Binding-site contacts:
Ligand atom O7 contacts residue PHE445 of chain 1.C at 2.8 Å (h-bond).
Ligand atom C6 contacts residue HIS442 of chain 1.C at 3.5 Å.
Ligand atom C7 contacts residue PHE445 of chain 1.C at 3.9 Å (hydrophobic).
Ligand atom C5 contacts residue ASN271 of chain 1.C at 3.4 Å.
Ligand atom C8 contacts residue LEU228 of chain 1.C at 3.6 Å (hydrophobic).
Ligand atom O7 contacts residue LEU228 of chain 1.C at 3.6 Å.
Ligand atom N2 contacts residue ASN271 of chain 1.C at 3.0 Å (h-bond).
Ligand atom N2 contacts residue ASP230 of chain 1.C at 2.8 Å (salt-bridge).
Ligand atom C1 contacts residue HIS442 of chain 1.C at 3.9 Å.
Ligand atom C7 contacts residue LYS204 of chain 1.C at 3.2 Å.
Ligand atom C8 contacts residue SER232 of chain 1.C at 3.5 Å.
Ligand atom O6 contacts residue SER443 of chain 1.C at 3.9 Å.
Ligand atom C8 contacts residue LYS204 of chain 1.C at 3.4 Å.
Ligand atom C1 contacts residue ASN271 of chain 1.C at 1.3 Å.
Ligand atom C6 contacts residue SER443 of chain 1.C at 3.8 Å.
Ligand atom C2 contacts residue HIS442 of chain 1.C at 3.5 Å.
Ligand atom C8 contacts residue PHE445 of chain 1.C at 3.6 Å (hydrophobic).
Ligand atom N2 contacts residue SER232 of chain 1.C at 3.8 Å.
Ligand atom O7 contacts residue ASN444 of chain 1.C at 3.3 Å (h-bond).
Ligand atom O5 contacts residue HIS442 of chain 1.C at 3.8 Å.
Ligand atom C6 contacts residue MAN1 of chain 1.HA at 2.7 Å.
Ligand atom C6 contacts residue HIS442 of chain 1.C at 3.5 Å.
Ligand atom C2 contacts residue ASP230 of chain 1.C at 3.6 Å.
Ligand atom O4 contacts residue PHE206 of chain 1.C at 3.8 Å.
Ligand atom C6 contacts residue ASP440 of chain 1.C at 3.4 Å.
Ligand atom C7 contacts residue ASP230 of chain 1.C at 3.8 Å.
Ligand atom O5 contacts residue ASN271 of chain 1.C at 2.0 Å (h-bond).
Ligand atom C2 contacts residue ASN271 of chain 1.C at 2.4 Å.
Ligand atom C3 contacts residue ASP230 of chain 1.C at 3.9 Å.
Ligand atom C3 contacts residue ASN271 of chain 1.C at 3.7 Å.
Ligand atom C8 contacts residue TYR269 of chain 1.C at 3.6 Å (hydrophobic).
Ligand atom O6 contacts residue MAN1 of chain 1.HA at 1.6 Å.
Ligand atom C6 contacts residue SER443 of chain 1.C at 3.3 Å.
Ligand atom C7 contacts residue LEU228 of chain 1.C at 3.5 Å (hydrophobic).
Ligand atom C8 contacts residue SER208 of chain 1.C at 3.2 Å.
Ligand atom C1 contacts residue ASP230 of chain 1.C at 3.6 Å.
Ligand atom O6 contacts residue HIS442 of chain 1.C at 3.9 Å.
Ligand atom O7 contacts residue LYS204 of chain 1.C at 2.5 Å (salt-bridge).
Ligand atom O6 contacts residue ASP440 of chain 1.C at 2.6 Å (salt-bridge).
Ligand atom C8 contacts residue ASP230 of chain 1.C at 3.8 Å.

A small-molecule ligand and the protein it binds are described below.
Small molecule (SMILES): CC(=O)N[C@H]1[C@H](O[C@H]2[C@H](O)[C@@H](NC(C)=O)CO[C@@H]2CO)O[C@H](CO)[C@@H](O[C@@H]2O[C@H](CO)[C@@H](O)[C@H](O[C@H]3O[C@H](CO)[C@@H](O)[C@H](O)[C@@H]3O)[C@@H]2O)[C@@H]1O

Sequence of chain 1.C:
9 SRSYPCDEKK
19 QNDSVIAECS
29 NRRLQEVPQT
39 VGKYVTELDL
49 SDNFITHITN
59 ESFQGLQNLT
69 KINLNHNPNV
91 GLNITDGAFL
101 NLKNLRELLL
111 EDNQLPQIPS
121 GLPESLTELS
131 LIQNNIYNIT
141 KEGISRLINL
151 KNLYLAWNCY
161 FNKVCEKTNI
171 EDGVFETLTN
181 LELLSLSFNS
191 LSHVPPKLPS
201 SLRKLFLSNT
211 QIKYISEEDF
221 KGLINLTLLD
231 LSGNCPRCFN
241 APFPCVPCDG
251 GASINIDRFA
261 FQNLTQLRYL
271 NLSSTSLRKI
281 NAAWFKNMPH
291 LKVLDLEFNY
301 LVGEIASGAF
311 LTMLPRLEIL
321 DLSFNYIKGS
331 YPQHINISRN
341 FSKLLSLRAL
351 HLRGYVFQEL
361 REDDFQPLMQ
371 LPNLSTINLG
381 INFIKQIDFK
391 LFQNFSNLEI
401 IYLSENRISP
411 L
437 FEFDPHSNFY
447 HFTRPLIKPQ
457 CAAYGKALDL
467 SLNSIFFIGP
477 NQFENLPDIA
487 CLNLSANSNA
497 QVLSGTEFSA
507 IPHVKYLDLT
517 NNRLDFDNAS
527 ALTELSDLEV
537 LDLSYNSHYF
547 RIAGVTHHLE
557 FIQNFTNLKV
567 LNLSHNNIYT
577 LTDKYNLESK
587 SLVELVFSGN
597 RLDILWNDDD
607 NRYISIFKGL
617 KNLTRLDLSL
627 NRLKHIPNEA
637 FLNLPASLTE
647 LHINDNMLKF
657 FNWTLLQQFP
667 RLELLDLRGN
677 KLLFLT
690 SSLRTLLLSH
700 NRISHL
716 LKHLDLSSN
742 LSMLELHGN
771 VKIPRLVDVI